Binding-site contacts:
Ligand atom C12 contacts residue LYS59 of chain 1.A at 3.7 Å.
Ligand atom C7 contacts residue LYS59 of chain 1.A at 4.4 Å.
Ligand atom C13 contacts residue LYS59 of chain 1.A at 4.0 Å.
Ligand atom BR contacts residue ALA58 of chain 1.A at 4.3 Å.
Ligand atom C12 contacts residue ASP78 of chain 1.A at 3.9 Å.
Ligand atom C11 contacts residue ASP80 of chain 1.A at 4.4 Å.
Ligand atom N1 contacts residue LYS59 of chain 1.A at 4.5 Å.
Ligand atom C10 contacts residue LYS59 of chain 1.A at 3.9 Å.
Ligand atom C12 contacts residue VAL79 of chain 1.A at 4.0 Å (hydrophobic).
Ligand atom C8 contacts residue LYS59 of chain 1.A at 3.8 Å.
Ligand atom C9 contacts residue LYS59 of chain 1.A at 3.9 Å.
Ligand atom C14 contacts residue ALA58 of chain 1.A at 4.3 Å (hydrophobic).
Ligand atom C14 contacts residue ASP78 of chain 1.A at 4.2 Å.
Ligand atom N1 contacts residue ASP80 of chain 1.A at 4.0 Å.
Ligand atom C14 contacts residue LYS59 of chain 1.A at 3.6 Å.

Sequence of chain 1.A:
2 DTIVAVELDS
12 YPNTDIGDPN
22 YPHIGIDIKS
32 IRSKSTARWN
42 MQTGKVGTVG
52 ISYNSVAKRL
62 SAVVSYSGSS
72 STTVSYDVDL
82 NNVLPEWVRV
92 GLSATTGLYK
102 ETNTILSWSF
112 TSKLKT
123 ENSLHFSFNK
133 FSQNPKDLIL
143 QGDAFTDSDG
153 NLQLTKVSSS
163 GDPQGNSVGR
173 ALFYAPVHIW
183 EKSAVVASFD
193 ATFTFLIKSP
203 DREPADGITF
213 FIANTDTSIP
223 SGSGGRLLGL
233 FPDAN

The protein below binds the small molecule below.
Small molecule (SMILES): OC[C@H]1O[C@H](Oc2c[nH]c3ccc(Br)c(Cl)c23)[C@@H](O)[C@@H](O)[C@@H]1O